Binding-site contacts:
Ligand atom PBD contacts residue MG1 of chain 1.E at 3.3 Å.
Ligand atom CAN contacts residue VAL487 of chain 1.A at 3.2 Å (hydrophobic).
Ligand atom OAK contacts residue ASP540 of chain 1.A at 3.0 Å (salt-bridge).
Ligand atom OAT contacts residue MG1 of chain 1.E at 3.4 Å.
Ligand atom OAK contacts residue ALA541 of chain 1.A at 3.2 Å (h-bond).
Ligand atom OAF contacts residue HIS490 of chain 1.A at 3.2 Å (h-bond).
Ligand atom NAD contacts residue GLY513 of chain 1.A at 2.8 Å (h-bond).
Ligand atom OAI contacts residue MG1 of chain 1.E at 2.3 Å.
Ligand atom OAJ contacts residue GLN489 of chain 1.A at 2.6 Å (h-bond).
Ligand atom PBE contacts residue MG1 of chain 1.E at 3.2 Å.
Ligand atom OAJ contacts residue MET572 of chain 1.A at 2.9 Å (h-bond).
Ligand atom CAB contacts residue PRO104 of chain 1.D at 3.4 Å (hydrophobic).
Ligand atom OAJ contacts residue GLY488 of chain 1.A at 3.5 Å.
Ligand atom N3 contacts residue MET515 of chain 1.A at 3.3 Å.
Ligand atom CAC contacts residue MET572 of chain 1.A at 3.4 Å (hydrophobic).
Ligand atom OAH contacts residue GLN192 of chain 1.D at 3.1 Å (h-bond).
Ligand atom OAI contacts residue ASN567 of chain 1.A at 3.1 Å (h-bond).
Ligand atom OAI contacts residue GLY571 of chain 1.A at 2.7 Å (h-bond).
Ligand atom CAX contacts residue MET515 of chain 1.A at 3.2 Å (hydrophobic).
Ligand atom C4 contacts residue MET515 of chain 1.A at 3.4 Å (hydrophobic).
Ligand atom OC11 contacts residue GLN192 of chain 1.D at 2.6 Å (h-bond).
Ligand atom OAT contacts residue HIS490 of chain 1.A at 3.1 Å (h-bond).
Ligand atom OAK contacts residue MG1 of chain 1.E at 2.1 Å.
Ligand atom OAK contacts residue GLU569 of chain 1.A at 3.1 Å (salt-bridge).
Ligand atom OC11 contacts residue GLY106 of chain 1.D at 3.1 Å (h-bond).
Ligand atom OAF contacts residue GLN489 of chain 1.A at 3.5 Å (h-bond).
Ligand atom CAA contacts residue ASN159 of chain 1.D at 3.5 Å.
Ligand atom OAS contacts residue ALA541 of chain 1.A at 3.4 Å.
Ligand atom OAS contacts residue GLN570 of chain 1.A at 3.5 Å.
Ligand atom OAG contacts residue GLY539 of chain 1.A at 3.4 Å.
Ligand atom OAI contacts residue GLU569 of chain 1.A at 3.2 Å (salt-bridge).
Ligand atom N1 contacts residue GLU129 of chain 1.D at 2.7 Å (salt-bridge).
Ligand atom CAC contacts residue PXD1 of chain 1.F at 3.4 Å.
Ligand atom NAD contacts residue GLN192 of chain 1.D at 3.4 Å (h-bond).
Ligand atom OAJ contacts residue GLY571 of chain 1.A at 3.4 Å.
Ligand atom C2 contacts residue GLU129 of chain 1.D at 3.5 Å.
Ligand atom C5 contacts residue MET515 of chain 1.A at 3.4 Å (hydrophobic).
Ligand atom OAG contacts residue SER542 of chain 1.A at 2.8 Å (h-bond).
Ligand atom CAB contacts residue MET515 of chain 1.A at 3.4 Å (hydrophobic).
Ligand atom CAA contacts residue GLU129 of chain 1.D at 3.4 Å.

Sequence of chain 1.D:
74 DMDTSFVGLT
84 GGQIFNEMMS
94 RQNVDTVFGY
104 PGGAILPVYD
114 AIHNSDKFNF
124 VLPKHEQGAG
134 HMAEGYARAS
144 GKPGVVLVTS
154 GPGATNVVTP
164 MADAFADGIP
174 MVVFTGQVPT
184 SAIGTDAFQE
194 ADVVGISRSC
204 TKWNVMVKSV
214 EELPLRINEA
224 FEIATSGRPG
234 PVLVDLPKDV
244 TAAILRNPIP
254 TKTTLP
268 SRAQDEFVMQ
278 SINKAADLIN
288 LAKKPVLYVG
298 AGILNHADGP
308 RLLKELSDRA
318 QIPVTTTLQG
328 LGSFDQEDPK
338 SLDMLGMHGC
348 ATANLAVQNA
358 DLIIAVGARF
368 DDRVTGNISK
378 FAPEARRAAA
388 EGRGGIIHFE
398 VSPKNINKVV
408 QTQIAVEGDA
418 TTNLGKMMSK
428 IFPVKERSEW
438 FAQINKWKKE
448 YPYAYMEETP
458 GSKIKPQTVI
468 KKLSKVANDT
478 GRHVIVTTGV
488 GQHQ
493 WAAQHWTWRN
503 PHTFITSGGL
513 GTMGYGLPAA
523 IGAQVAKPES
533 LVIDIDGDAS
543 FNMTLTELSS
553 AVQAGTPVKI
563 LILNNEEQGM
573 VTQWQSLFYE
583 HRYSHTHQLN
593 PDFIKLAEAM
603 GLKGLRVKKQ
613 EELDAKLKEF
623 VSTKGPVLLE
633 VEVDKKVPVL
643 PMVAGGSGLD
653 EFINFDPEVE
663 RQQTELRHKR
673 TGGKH

Sequence of chain 1.A:
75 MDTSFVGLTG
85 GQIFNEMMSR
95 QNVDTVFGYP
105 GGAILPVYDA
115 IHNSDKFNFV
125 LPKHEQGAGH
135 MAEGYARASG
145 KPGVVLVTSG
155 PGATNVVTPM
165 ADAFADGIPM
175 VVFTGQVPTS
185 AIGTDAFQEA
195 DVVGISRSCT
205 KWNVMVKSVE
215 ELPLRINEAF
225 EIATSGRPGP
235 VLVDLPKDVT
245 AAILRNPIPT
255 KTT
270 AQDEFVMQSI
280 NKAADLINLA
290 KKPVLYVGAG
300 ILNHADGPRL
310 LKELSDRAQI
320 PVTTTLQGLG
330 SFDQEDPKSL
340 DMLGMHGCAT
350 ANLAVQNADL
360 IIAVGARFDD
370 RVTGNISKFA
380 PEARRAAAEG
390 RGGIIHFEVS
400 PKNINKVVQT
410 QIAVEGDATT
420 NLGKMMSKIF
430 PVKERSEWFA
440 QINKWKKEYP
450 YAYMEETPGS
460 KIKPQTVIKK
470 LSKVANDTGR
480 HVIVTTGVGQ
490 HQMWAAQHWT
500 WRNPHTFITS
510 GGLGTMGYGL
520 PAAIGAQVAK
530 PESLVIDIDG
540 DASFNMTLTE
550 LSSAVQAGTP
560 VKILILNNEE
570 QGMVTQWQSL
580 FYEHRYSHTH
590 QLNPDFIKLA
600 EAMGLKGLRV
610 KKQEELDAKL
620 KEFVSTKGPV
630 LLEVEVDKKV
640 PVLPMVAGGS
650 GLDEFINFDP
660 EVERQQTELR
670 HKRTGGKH

This small molecule binds to this protein.
Small molecule (SMILES): Cc1ncc(C[n+]2c([C@@](C)(O)OO)sc(CCOP(=O)(O)OP(=O)(O)O)c2C)c(N)n1